The small molecule below binds the protein below.
Small molecule (SMILES): N#Cc1ccc([C@H]2[C@@H](O)CCCc3cncn32)c(-c2ccccc2Cl)c1

Sequence of chain 1.A:
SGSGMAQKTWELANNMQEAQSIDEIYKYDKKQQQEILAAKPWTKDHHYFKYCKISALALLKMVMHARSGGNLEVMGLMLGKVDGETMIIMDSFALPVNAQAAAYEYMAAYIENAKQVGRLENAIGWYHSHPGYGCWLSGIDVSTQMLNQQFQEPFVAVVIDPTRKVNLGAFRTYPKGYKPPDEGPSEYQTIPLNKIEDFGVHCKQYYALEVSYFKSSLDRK

Binding-site contacts:
Ligand atom C18 contacts residue GLU76 of chain 1.A at 3.9 Å.
Ligand atom C21 contacts residue GLU76 of chain 1.A at 3.6 Å.
Ligand atom N15 contacts residue THR154 of chain 1.A at 3.2 Å.
Ligand atom C5 contacts residue ZN1 of chain 1.B at 2.9 Å.
Ligand atom C3 contacts residue ZN1 of chain 1.B at 2.9 Å.
Ligand atom CL1 contacts residue GLU76 of chain 1.A at 4.1 Å.
Ligand atom O25 contacts residue ILE150 of chain 1.A at 3.7 Å.
Ligand atom C14 contacts residue THR154 of chain 1.A at 3.6 Å.
Ligand atom C11 contacts residue TRP136 of chain 1.A at 3.9 Å (hydrophobic).
Ligand atom N4 contacts residue ZN1 of chain 1.B at 1.9 Å.
Ligand atom C14 contacts residue TRP136 of chain 1.A at 3.7 Å (hydrophobic).
Ligand atom C17 contacts residue GLU76 of chain 1.A at 3.8 Å.
Ligand atom C1 contacts residue GLU76 of chain 1.A at 4.0 Å.
Ligand atom C3 contacts residue HIS138 of chain 1.A at 3.5 Å.
Ligand atom N15 contacts residue TRP136 of chain 1.A at 4.0 Å.
Ligand atom N4 contacts residue HIS140 of chain 1.A at 3.3 Å (h-bond).
Ligand atom N4 contacts residue SER148 of chain 1.A at 4.2 Å.
Ligand atom C5 contacts residue HIS140 of chain 1.A at 3.5 Å.
Ligand atom C5 contacts residue GLU76 of chain 1.A at 4.1 Å.
Ligand atom C9 contacts residue THR154 of chain 1.A at 3.6 Å.
Ligand atom C17 contacts residue VAL77 of chain 1.A at 3.9 Å (hydrophobic).
Ligand atom C14 contacts residue MPD1 of chain 1.D at 4.2 Å.
Ligand atom N2 contacts residue ASP151 of chain 1.A at 4.1 Å.
Ligand atom C9 contacts residue TRP136 of chain 1.A at 4.0 Å (hydrophobic).
Ligand atom C8 contacts residue ASP151 of chain 1.A at 3.9 Å.
Ligand atom CL1 contacts residue HIS138 of chain 1.A at 3.2 Å.
Ligand atom C10 contacts residue TRP136 of chain 1.A at 3.8 Å (hydrophobic).
Ligand atom CL1 contacts residue VAL77 of chain 1.A at 4.2 Å.
Ligand atom N4 contacts residue ASP151 of chain 1.A at 3.0 Å (salt-bridge).
Ligand atom N2 contacts residue ZN1 of chain 1.B at 4.0 Å.
Ligand atom N4 contacts residue HIS138 of chain 1.A at 3.0 Å (h-bond).
Ligand atom C3 contacts residue ASP151 of chain 1.A at 2.9 Å.
Ligand atom C11 contacts residue MET78 of chain 1.A at 3.8 Å (hydrophobic).
Ligand atom C17 contacts residue MET78 of chain 1.A at 4.2 Å (hydrophobic).
Ligand atom C21 contacts residue TYR143 of chain 1.A at 3.8 Å (hydrophobic).
Ligand atom N15 contacts residue MPD1 of chain 1.D at 3.2 Å (h-bond).
Ligand atom C5 contacts residue TYR143 of chain 1.A at 3.4 Å (hydrophobic).
Ligand atom C1 contacts residue TYR143 of chain 1.A at 4.0 Å (hydrophobic).
Ligand atom C1 contacts residue ZN1 of chain 1.B at 4.0 Å.
Ligand atom C5 contacts residue HIS138 of chain 1.A at 4.1 Å.